This protein binds this small molecule.
Small molecule (SMILES): CC(=O)N[C@@H]1[C@@H](O)[C@H](O)[C@@H](CO)O[C@H]1O

Sequence of chain 1.B:
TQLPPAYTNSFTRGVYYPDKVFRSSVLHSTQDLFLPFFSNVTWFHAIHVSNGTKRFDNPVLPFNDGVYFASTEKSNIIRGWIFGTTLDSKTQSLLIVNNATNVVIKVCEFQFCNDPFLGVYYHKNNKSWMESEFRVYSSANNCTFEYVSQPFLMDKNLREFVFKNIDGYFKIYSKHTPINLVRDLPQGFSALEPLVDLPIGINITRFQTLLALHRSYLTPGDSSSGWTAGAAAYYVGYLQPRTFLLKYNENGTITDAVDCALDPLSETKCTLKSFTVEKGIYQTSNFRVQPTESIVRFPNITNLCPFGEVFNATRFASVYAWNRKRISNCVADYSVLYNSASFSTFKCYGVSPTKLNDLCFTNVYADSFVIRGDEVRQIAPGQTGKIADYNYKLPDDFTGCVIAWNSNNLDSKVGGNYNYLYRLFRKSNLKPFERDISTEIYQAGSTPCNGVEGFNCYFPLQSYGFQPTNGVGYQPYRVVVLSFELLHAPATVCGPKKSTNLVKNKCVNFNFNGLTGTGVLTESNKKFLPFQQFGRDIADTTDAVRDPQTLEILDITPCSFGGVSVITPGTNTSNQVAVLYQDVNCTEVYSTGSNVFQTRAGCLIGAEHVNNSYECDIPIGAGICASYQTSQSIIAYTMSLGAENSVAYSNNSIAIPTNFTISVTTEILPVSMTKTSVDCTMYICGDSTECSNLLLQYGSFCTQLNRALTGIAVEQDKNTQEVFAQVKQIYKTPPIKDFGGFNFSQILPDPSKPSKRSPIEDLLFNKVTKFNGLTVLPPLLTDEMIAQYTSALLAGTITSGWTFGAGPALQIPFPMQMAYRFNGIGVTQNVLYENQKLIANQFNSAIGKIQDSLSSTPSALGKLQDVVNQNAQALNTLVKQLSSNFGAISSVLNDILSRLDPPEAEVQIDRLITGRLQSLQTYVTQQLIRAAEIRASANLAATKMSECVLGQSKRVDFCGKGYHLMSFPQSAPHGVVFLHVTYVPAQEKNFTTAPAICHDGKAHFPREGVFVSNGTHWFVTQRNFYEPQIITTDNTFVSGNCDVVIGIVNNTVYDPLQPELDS

Binding-site contacts:
Ligand atom O7 contacts residue ASN603 of chain 1.B at 3.4 Å (h-bond).
Ligand atom O5 contacts residue ASN603 of chain 1.B at 2.4 Å (h-bond).
Ligand atom O6 contacts residue PRO939 of chain 1.B at 4.1 Å.
Ligand atom N2 contacts residue THR604 of chain 1.B at 3.5 Å (h-bond).
Ligand atom C1 contacts residue ASN603 of chain 1.B at 1.4 Å.
Ligand atom C8 contacts residue ASN603 of chain 1.B at 4.5 Å.
Ligand atom C8 contacts residue THR604 of chain 1.B at 4.1 Å.
Ligand atom C7 contacts residue THR604 of chain 1.B at 4.2 Å.
Ligand atom C5 contacts residue ASN603 of chain 1.B at 3.7 Å.
Ligand atom C2 contacts residue THR604 of chain 1.B at 4.3 Å.
Ligand atom N2 contacts residue ASN603 of chain 1.B at 2.9 Å (h-bond).
Ligand atom C6 contacts residue PRO939 of chain 1.B at 4.1 Å (hydrophobic).
Ligand atom C1 contacts residue THR604 of chain 1.B at 4.1 Å.
Ligand atom C4 contacts residue ASN603 of chain 1.B at 4.2 Å.
Ligand atom C7 contacts residue ASN603 of chain 1.B at 3.4 Å.
Ligand atom C3 contacts residue ASN603 of chain 1.B at 3.8 Å.
Ligand atom C2 contacts residue ASN603 of chain 1.B at 2.5 Å.